This protein binds this small molecule.
Small molecule (SMILES): CCCCn1c(Cc2ccc(OC)cc2)nc2c(N)ncnc21

Sequence of chain 1.A:
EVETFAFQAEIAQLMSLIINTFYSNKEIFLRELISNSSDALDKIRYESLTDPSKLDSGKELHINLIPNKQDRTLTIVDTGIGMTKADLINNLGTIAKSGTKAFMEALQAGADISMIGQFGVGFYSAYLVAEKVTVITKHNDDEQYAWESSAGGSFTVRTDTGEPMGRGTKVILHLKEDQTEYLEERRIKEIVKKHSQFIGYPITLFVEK

Binding-site contacts:
Ligand atom N3 contacts residue THR184 of chain 1.A at 3.5 Å (h-bond).
Ligand atom C14 contacts residue MET98 of chain 1.A at 3.9 Å (hydrophobic).
Ligand atom N1 contacts residue ASN51 of chain 1.A at 3.5 Å.
Ligand atom C3 contacts residue MET98 of chain 1.A at 3.9 Å (hydrophobic).
Ligand atom C6 contacts residue PHE138 of chain 1.A at 3.8 Å (hydrophobic).
Ligand atom C11 contacts residue ASN51 of chain 1.A at 4.1 Å.
Ligand atom N3 contacts residue ALA55 of chain 1.A at 3.2 Å.
Ligand atom C3 contacts residue PHE138 of chain 1.A at 3.8 Å (hydrophobic).
Ligand atom N5 contacts residue THR184 of chain 1.A at 3.8 Å.
Ligand atom O1 contacts residue PHE138 of chain 1.A at 3.7 Å.
Ligand atom C15 contacts residue MET98 of chain 1.A at 4.0 Å (hydrophobic).
Ligand atom N2 contacts residue MET98 of chain 1.A at 3.8 Å.
Ligand atom C7 contacts residue TRP162 of chain 1.A at 3.4 Å (hydrophobic).
Ligand atom N5 contacts residue ASP93 of chain 1.A at 2.8 Å (salt-bridge).
Ligand atom C5 contacts residue LEU107 of chain 1.A at 3.8 Å (hydrophobic).
Ligand atom C2 contacts residue MET98 of chain 1.A at 3.8 Å (hydrophobic).
Ligand atom C7 contacts residue LEU103 of chain 1.A at 3.8 Å (hydrophobic).
Ligand atom N4 contacts residue MET98 of chain 1.A at 3.5 Å.
Ligand atom C14 contacts residue ILE96 of chain 1.A at 4.1 Å (hydrophobic).
Ligand atom C9 contacts residue PHE138 of chain 1.A at 4.0 Å (hydrophobic).
Ligand atom C12 contacts residue MET98 of chain 1.A at 3.7 Å (hydrophobic).
Ligand atom C13 contacts residue THR184 of chain 1.A at 3.9 Å.
Ligand atom C13 contacts residue ASP93 of chain 1.A at 3.8 Å.
Ligand atom C2 contacts residue PHE138 of chain 1.A at 3.7 Å (hydrophobic).
Ligand atom C1 contacts residue PHE138 of chain 1.A at 3.6 Å (hydrophobic).
Ligand atom C14 contacts residue ALA55 of chain 1.A at 3.4 Å (hydrophobic).
Ligand atom C16 contacts residue LEU107 of chain 1.A at 4.0 Å (hydrophobic).
Ligand atom C4 contacts residue LEU107 of chain 1.A at 4.0 Å (hydrophobic).
Ligand atom C5 contacts residue TYR139 of chain 1.A at 3.8 Å (hydrophobic).
Ligand atom C14 contacts residue GLY97 of chain 1.A at 3.9 Å.
Ligand atom C15 contacts residue LEU107 of chain 1.A at 3.7 Å (hydrophobic).
Ligand atom C9 contacts residue ASN51 of chain 1.A at 3.8 Å.
Ligand atom C13 contacts residue ALA55 of chain 1.A at 4.0 Å (hydrophobic).
Ligand atom C11 contacts residue MET98 of chain 1.A at 3.9 Å (hydrophobic).
Ligand atom C5 contacts residue PHE138 of chain 1.A at 3.8 Å (hydrophobic).
Ligand atom C13 contacts residue ASN51 of chain 1.A at 4.0 Å.
Ligand atom C10 contacts residue ASN51 of chain 1.A at 4.0 Å.
Ligand atom C4 contacts residue PHE138 of chain 1.A at 3.6 Å (hydrophobic).
Ligand atom C6 contacts residue LEU107 of chain 1.A at 3.9 Å (hydrophobic).
Ligand atom N5 contacts residue SER52 of chain 1.A at 3.9 Å.